A small-molecule ligand and the protein it binds are described below.
Small molecule (SMILES): O=C(Nc1nncn1C1CC1)[C@H]1CCOc2ccc(Cl)cc21

Binding-site contacts:
Ligand atom C2 contacts residue GLN189 of chain 2.A at 3.3 Å.
Ligand atom C6 contacts residue CYS145 of chain 2.A at 4.1 Å (hydrophobic).
Ligand atom C4 contacts residue MET165 of chain 2.A at 4.0 Å (hydrophobic).
Ligand atom C5 contacts residue HIS41 of chain 2.A at 3.5 Å.
Ligand atom C9 contacts residue GLU166 of chain 2.A at 3.8 Å.
Ligand atom C5 contacts residue MET165 of chain 2.A at 4.0 Å (hydrophobic).
Ligand atom N2 contacts residue PHE140 of chain 2.A at 3.1 Å.
Ligand atom C7 contacts residue CYS145 of chain 2.A at 4.0 Å (hydrophobic).
Ligand atom N1 contacts residue SER144 of chain 2.A at 3.5 Å (h-bond).
Ligand atom C12 contacts residue ASN142 of chain 2.A at 3.5 Å.
Ligand atom O1 contacts residue MET165 of chain 2.A at 3.8 Å.
Ligand atom N3 contacts residue GLU166 of chain 2.A at 4.0 Å.
Ligand atom N2 contacts residue SER144 of chain 2.A at 3.4 Å (h-bond).
Ligand atom C11 contacts residue GLU166 of chain 2.A at 3.9 Å.
Ligand atom CL contacts residue ASN142 of chain 2.A at 3.8 Å.
Ligand atom C8 contacts residue CYS145 of chain 2.A at 3.5 Å (hydrophobic).
Ligand atom C10 contacts residue ASN142 of chain 2.A at 3.3 Å.
Ligand atom C8 contacts residue HIS163 of chain 2.A at 4.1 Å.
Ligand atom C11 contacts residue ASN142 of chain 2.A at 4.0 Å.
Ligand atom O1 contacts residue GLU166 of chain 2.A at 3.3 Å (salt-bridge).
Ligand atom N3 contacts residue LEU141 of chain 2.A at 3.9 Å.
Ligand atom N contacts residue MET165 of chain 2.A at 4.1 Å.
Ligand atom N1 contacts residue LEU141 of chain 2.A at 4.2 Å.
Ligand atom C9 contacts residue LEU141 of chain 2.A at 3.8 Å (hydrophobic).
Ligand atom C12 contacts residue LEU141 of chain 2.A at 4.0 Å (hydrophobic).
Ligand atom C9 contacts residue PHE140 of chain 2.A at 3.1 Å (hydrophobic).
Ligand atom N1 contacts residue HIS163 of chain 2.A at 2.8 Å (h-bond).
Ligand atom C4 contacts residue MET49 of chain 2.A at 3.6 Å (hydrophobic).
Ligand atom C14 contacts residue ASN142 of chain 2.A at 4.0 Å.
Ligand atom N contacts residue HIS164 of chain 2.A at 4.0 Å.
Ligand atom C9 contacts residue HIS163 of chain 2.A at 4.0 Å.
Ligand atom N1 contacts residue CYS145 of chain 2.A at 3.4 Å (h-bond).
Ligand atom N2 contacts residue HIS163 of chain 2.A at 2.8 Å (h-bond).
Ligand atom N2 contacts residue LEU141 of chain 2.A at 3.9 Å.
Ligand atom N contacts residue CYS145 of chain 2.A at 3.1 Å (h-bond).
Ligand atom C9 contacts residue SER144 of chain 2.A at 4.1 Å.
Ligand atom O contacts residue MET49 of chain 2.A at 3.4 Å.
Ligand atom C7 contacts residue MET165 of chain 2.A at 4.0 Å (hydrophobic).
Ligand atom C1 contacts residue GLN189 of chain 2.A at 3.5 Å.
Ligand atom C5 contacts residue HIS164 of chain 2.A at 3.3 Å.

Sequence of chain 2.A:
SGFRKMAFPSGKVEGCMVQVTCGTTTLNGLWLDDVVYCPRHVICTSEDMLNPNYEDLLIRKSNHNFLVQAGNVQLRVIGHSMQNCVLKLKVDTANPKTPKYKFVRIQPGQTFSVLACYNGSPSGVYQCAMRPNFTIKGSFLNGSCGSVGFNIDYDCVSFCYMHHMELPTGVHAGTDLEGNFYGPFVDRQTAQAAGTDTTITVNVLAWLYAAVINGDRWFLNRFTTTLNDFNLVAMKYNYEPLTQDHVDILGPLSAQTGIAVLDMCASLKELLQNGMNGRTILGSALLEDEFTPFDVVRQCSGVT

Sequence of chain 1.A:
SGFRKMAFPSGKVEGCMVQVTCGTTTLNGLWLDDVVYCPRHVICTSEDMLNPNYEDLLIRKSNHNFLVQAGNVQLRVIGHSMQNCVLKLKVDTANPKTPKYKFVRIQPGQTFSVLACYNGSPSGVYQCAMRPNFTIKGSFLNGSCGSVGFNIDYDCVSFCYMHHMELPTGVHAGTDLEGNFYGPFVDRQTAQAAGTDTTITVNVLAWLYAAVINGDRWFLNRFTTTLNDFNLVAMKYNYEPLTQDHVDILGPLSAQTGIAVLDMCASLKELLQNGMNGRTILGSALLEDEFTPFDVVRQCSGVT